Sequence of chain 50.D:
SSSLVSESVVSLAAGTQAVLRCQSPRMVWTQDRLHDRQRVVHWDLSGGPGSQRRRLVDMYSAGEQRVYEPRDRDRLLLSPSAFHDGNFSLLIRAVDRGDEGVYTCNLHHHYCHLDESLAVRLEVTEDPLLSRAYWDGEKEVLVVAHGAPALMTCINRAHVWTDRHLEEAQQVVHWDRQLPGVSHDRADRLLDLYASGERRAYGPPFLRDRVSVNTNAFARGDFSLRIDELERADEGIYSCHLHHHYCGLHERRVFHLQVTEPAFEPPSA

A small-molecule ligand and the protein it binds are described below.
Small molecule (SMILES): CC(=O)N[C@@H]1[C@@H](O)[C@H](O)[C@@H](CO)O[C@H]1O

Binding-site contacts:
Ligand atom N2 contacts residue ILE155 of chain 50.D at 4.1 Å.
Ligand atom C6 contacts residue SER89 of chain 50.D at 3.6 Å.
Ligand atom C5 contacts residue LEU151 of chain 50.D at 3.8 Å (hydrophobic).
Ligand atom O6 contacts residue LEU151 of chain 50.D at 3.4 Å.
Ligand atom C4 contacts residue LEU151 of chain 50.D at 4.0 Å (hydrophobic).
Ligand atom C6 contacts residue LEU151 of chain 50.D at 3.7 Å (hydrophobic).
Ligand atom C7 contacts residue ILE155 of chain 50.D at 4.3 Å (hydrophobic).
Ligand atom C3 contacts residue LEU151 of chain 50.D at 4.2 Å (hydrophobic).
Ligand atom C1 contacts residue SER89 of chain 50.D at 3.3 Å.
Ligand atom C5 contacts residue ASN87 of chain 50.D at 3.7 Å.
Ligand atom O6 contacts residue SER89 of chain 50.D at 2.8 Å (h-bond).
Ligand atom C2 contacts residue ASN87 of chain 50.D at 2.4 Å.
Ligand atom C1 contacts residue ASN87 of chain 50.D at 1.4 Å.
Ligand atom C6 contacts residue LEU91 of chain 50.D at 4.2 Å (hydrophobic).
Ligand atom C3 contacts residue ASN87 of chain 50.D at 3.8 Å.
Ligand atom O5 contacts residue ASN87 of chain 50.D at 2.3 Å (h-bond).
Ligand atom O7 contacts residue ASN87 of chain 50.D at 4.1 Å.
Ligand atom O4 contacts residue LEU151 of chain 50.D at 3.3 Å.
Ligand atom O6 contacts residue LEU91 of chain 50.D at 4.0 Å.
Ligand atom O5 contacts residue SER89 of chain 50.D at 2.8 Å (h-bond).
Ligand atom C4 contacts residue ASN87 of chain 50.D at 4.2 Å.
Ligand atom C5 contacts residue SER89 of chain 50.D at 3.3 Å.
Ligand atom C8 contacts residue ILE155 of chain 50.D at 3.7 Å (hydrophobic).
Ligand atom N2 contacts residue ASN87 of chain 50.D at 2.9 Å (h-bond).
Ligand atom C7 contacts residue ASN87 of chain 50.D at 3.8 Å.